Sequence of chain 1.A:
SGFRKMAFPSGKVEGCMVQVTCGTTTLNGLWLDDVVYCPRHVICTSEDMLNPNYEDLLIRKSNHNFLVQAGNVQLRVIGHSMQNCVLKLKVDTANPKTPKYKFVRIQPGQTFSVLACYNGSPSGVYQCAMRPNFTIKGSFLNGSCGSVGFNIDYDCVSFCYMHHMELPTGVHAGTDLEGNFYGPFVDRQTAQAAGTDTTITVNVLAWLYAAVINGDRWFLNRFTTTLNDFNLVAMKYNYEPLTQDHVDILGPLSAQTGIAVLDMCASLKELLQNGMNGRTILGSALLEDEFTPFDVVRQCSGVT

Sequence of chain 2.A:
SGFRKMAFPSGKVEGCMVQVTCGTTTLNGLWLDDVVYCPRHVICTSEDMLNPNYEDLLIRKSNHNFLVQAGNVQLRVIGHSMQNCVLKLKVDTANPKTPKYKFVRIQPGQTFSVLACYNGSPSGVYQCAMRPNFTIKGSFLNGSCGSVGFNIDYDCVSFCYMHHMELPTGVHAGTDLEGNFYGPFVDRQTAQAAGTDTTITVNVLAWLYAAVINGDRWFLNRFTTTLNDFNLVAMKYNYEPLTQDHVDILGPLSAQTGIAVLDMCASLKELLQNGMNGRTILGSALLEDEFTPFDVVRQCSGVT

Binding-site contacts:
Ligand atom C18 contacts residue MET165 of chain 2.A at 3.7 Å (hydrophobic).
Ligand atom C15 contacts residue ASN142 of chain 2.A at 3.7 Å.
Ligand atom C13 contacts residue LEU141 of chain 2.A at 3.6 Å (hydrophobic).
Ligand atom C16 contacts residue ASN142 of chain 2.A at 3.7 Å.
Ligand atom C10 contacts residue CYS145 of chain 2.A at 3.8 Å (hydrophobic).
Ligand atom C1 contacts residue MET49 of chain 2.A at 3.3 Å (hydrophobic).
Ligand atom C18 contacts residue HIS41 of chain 2.A at 3.5 Å.
Ligand atom C11 contacts residue PHE140 of chain 2.A at 3.2 Å (hydrophobic).
Ligand atom N1 contacts residue PHE140 of chain 2.A at 3.5 Å.
Ligand atom N1 contacts residue LEU141 of chain 2.A at 3.9 Å.
Ligand atom C14 contacts residue ASN142 of chain 2.A at 3.5 Å.
Ligand atom C13 contacts residue ASN142 of chain 2.A at 3.5 Å.
Ligand atom N contacts residue CYS145 of chain 2.A at 3.3 Å (h-bond).
Ligand atom N1 contacts residue HIS163 of chain 2.A at 2.8 Å (h-bond).
Ligand atom C10 contacts residue SER144 of chain 2.A at 3.8 Å.
Ligand atom C13 contacts residue PHE140 of chain 2.A at 3.7 Å (hydrophobic).
Ligand atom CL contacts residue HIS164 of chain 2.A at 3.9 Å.
Ligand atom C contacts residue MET49 of chain 2.A at 3.6 Å (hydrophobic).
Ligand atom C9 contacts residue CYS145 of chain 2.A at 3.9 Å (hydrophobic).
Ligand atom CL contacts residue ASP187 of chain 2.A at 3.1 Å.
Ligand atom C12 contacts residue PHE140 of chain 2.A at 3.8 Å (hydrophobic).
Ligand atom O1 contacts residue MET165 of chain 2.A at 3.6 Å.
Ligand atom C12 contacts residue LEU141 of chain 2.A at 3.6 Å (hydrophobic).
Ligand atom C12 contacts residue GLU166 of chain 2.A at 3.9 Å.
Ligand atom C contacts residue HIS41 of chain 2.A at 3.9 Å.
Ligand atom N1 contacts residue SER144 of chain 2.A at 3.5 Å (h-bond).
Ligand atom CL contacts residue MET165 of chain 2.A at 3.7 Å.
Ligand atom C12 contacts residue ASN142 of chain 2.A at 3.8 Å.
Ligand atom CL contacts residue HIS41 of chain 2.A at 3.3 Å.
Ligand atom N1 contacts residue GLU166 of chain 2.A at 3.9 Å.
Ligand atom C4 contacts residue GLN189 of chain 2.A at 3.3 Å.
Ligand atom C10 contacts residue HIS163 of chain 2.A at 3.1 Å.
Ligand atom C contacts residue MET165 of chain 2.A at 3.6 Å (hydrophobic).
Ligand atom C13 contacts residue GLU166 of chain 2.A at 3.5 Å.
Ligand atom O1 contacts residue GLU166 of chain 2.A at 3.3 Å (salt-bridge).
Ligand atom C18 contacts residue HIS164 of chain 2.A at 3.3 Å.
Ligand atom C11 contacts residue GLU166 of chain 2.A at 3.5 Å.
Ligand atom C2 contacts residue MET49 of chain 2.A at 3.8 Å (hydrophobic).
Ligand atom C11 contacts residue LEU141 of chain 2.A at 3.7 Å (hydrophobic).
Ligand atom C3 contacts residue GLN189 of chain 2.A at 3.5 Å.

This small molecule binds to this protein.
Small molecule (SMILES): O=C(Cc1cc(Cl)cc2ccoc12)Nc1cncc2ccccc12